Sequence of chain 2.A:
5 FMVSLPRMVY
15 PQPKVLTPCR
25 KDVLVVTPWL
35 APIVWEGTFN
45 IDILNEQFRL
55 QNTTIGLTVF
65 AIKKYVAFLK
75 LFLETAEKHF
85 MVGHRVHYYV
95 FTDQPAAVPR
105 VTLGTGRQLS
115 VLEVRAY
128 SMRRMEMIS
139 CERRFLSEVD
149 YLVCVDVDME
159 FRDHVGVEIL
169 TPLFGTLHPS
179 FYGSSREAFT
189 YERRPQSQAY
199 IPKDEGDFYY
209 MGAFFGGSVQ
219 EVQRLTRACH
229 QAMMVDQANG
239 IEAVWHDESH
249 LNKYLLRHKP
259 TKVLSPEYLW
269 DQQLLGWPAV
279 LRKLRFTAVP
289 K

Binding-site contacts:
Ligand atom C5 contacts residue TRP243 of chain 2.A at 3.7 Å (hydrophobic).
Ligand atom C6 contacts residue PHE179 of chain 2.A at 4.0 Å (hydrophobic).
Ligand atom C4 contacts residue HIS176 of chain 2.A at 3.8 Å.
Ligand atom O4F contacts residue ASP269 of chain 2.A at 2.7 Å (salt-bridge).
Ligand atom C12 contacts residue LEU272 of chain 2.A at 3.9 Å (hydrophobic).
Ligand atom O1 contacts residue HIS176 of chain 2.A at 3.5 Å.
Ligand atom C1F contacts residue MET209 of chain 2.A at 3.9 Å (hydrophobic).
Ligand atom C12 contacts residue SER178 of chain 2.A at 3.7 Å.
Ligand atom C2F contacts residue GDU1 of chain 2.C at 3.8 Å.
Ligand atom O4 contacts residue MET209 of chain 2.A at 4.0 Å.
Ligand atom C2 contacts residue HIS176 of chain 2.A at 3.8 Å.
Ligand atom O4 contacts residue GLU246 of chain 2.A at 2.7 Å (salt-bridge).
Ligand atom C6F contacts residue ASP269 of chain 2.A at 4.1 Å.
Ligand atom C3 contacts residue GDU1 of chain 2.C at 3.9 Å.
Ligand atom O4 contacts residue GDU1 of chain 2.C at 4.0 Å.
Ligand atom C4 contacts residue TRP243 of chain 2.A at 3.7 Å (hydrophobic).
Ligand atom C1F contacts residue GDU1 of chain 2.C at 3.5 Å.
Ligand atom C6 contacts residue THR188 of chain 2.A at 3.4 Å.
Ligand atom O1 contacts residue SER178 of chain 2.A at 3.8 Å.
Ligand atom C4 contacts residue GLU246 of chain 2.A at 3.5 Å.
Ligand atom C6 contacts residue HIS176 of chain 2.A at 4.0 Å.
Ligand atom C6F contacts residue LEU272 of chain 2.A at 4.0 Å (hydrophobic).
Ligand atom O6 contacts residue THR188 of chain 2.A at 2.7 Å (h-bond).
Ligand atom C5 contacts residue GLU246 of chain 2.A at 4.0 Å.
Ligand atom C11 contacts residue SER178 of chain 2.A at 3.5 Å.
Ligand atom C1 contacts residue HIS176 of chain 2.A at 3.8 Å.
Ligand atom C6 contacts residue TRP243 of chain 2.A at 3.6 Å (hydrophobic).
Ligand atom O5 contacts residue PHE179 of chain 2.A at 3.9 Å.
Ligand atom C4F contacts residue ASP269 of chain 2.A at 3.3 Å.
Ligand atom C6 contacts residue GLU246 of chain 2.A at 3.4 Å.
Ligand atom O6 contacts residue TRP243 of chain 2.A at 3.4 Å (h-bond).
Ligand atom C6 contacts residue TYR207 of chain 2.A at 3.7 Å (hydrophobic).
Ligand atom O6 contacts residue PHE179 of chain 2.A at 3.3 Å.
Ligand atom O2F contacts residue GDU1 of chain 2.C at 3.6 Å.
Ligand atom C5 contacts residue HIS176 of chain 2.A at 3.8 Å.
Ligand atom O4 contacts residue HIS176 of chain 2.A at 2.9 Å (h-bond).
Ligand atom C15 contacts residue LEU272 of chain 2.A at 3.9 Å (hydrophobic).
Ligand atom O5F contacts residue MET209 of chain 2.A at 3.3 Å.
Ligand atom C3 contacts residue TRP243 of chain 2.A at 3.8 Å (hydrophobic).
Ligand atom O5 contacts residue HIS176 of chain 2.A at 3.1 Å (h-bond).

A protein and the small-molecule ligand that binds it are described below.
Small molecule (SMILES): CCCCCCCCO[C@@H]1O[C@H](CO)[C@H](O)C[C@H]1O[C@@H]1O[C@@H](C)[C@@H](O)[C@@H](O)[C@@H]1O